Binding-site contacts:
Ligand atom C1 contacts residue GLN213 of chain 1.A at 3.7 Å.
Ligand atom C6 contacts residue ASP197 of chain 1.A at 4.3 Å.
Ligand atom C6 contacts residue SER196 of chain 1.A at 3.6 Å.
Ligand atom O5 contacts residue ASN194 of chain 1.A at 2.4 Å (h-bond).
Ligand atom C1 contacts residue ASP197 of chain 1.A at 4.4 Å.
Ligand atom C5 contacts residue SER196 of chain 1.A at 4.1 Å.
Ligand atom O5 contacts residue SER196 of chain 1.A at 4.0 Å.
Ligand atom C8 contacts residue GLN213 of chain 1.A at 4.2 Å.
Ligand atom C5 contacts residue ASN194 of chain 1.A at 3.7 Å.
Ligand atom C2 contacts residue GLN213 of chain 1.A at 3.6 Å.
Ligand atom O6 contacts residue SER196 of chain 1.A at 4.3 Å.
Ligand atom O6 contacts residue ASP197 of chain 1.A at 3.4 Å (salt-bridge).
Ligand atom O5 contacts residue ASP197 of chain 1.A at 3.6 Å.
Ligand atom C4 contacts residue ASN194 of chain 1.A at 4.2 Å.
Ligand atom N2 contacts residue ASN194 of chain 1.A at 2.8 Å (h-bond).
Ligand atom O5 contacts residue GLN213 of chain 1.A at 4.4 Å.
Ligand atom O7 contacts residue GLN213 of chain 1.A at 2.8 Å (h-bond).
Ligand atom C7 contacts residue ASN194 of chain 1.A at 3.6 Å.
Ligand atom O7 contacts residue ASN194 of chain 1.A at 4.0 Å.
Ligand atom N2 contacts residue GLN213 of chain 1.A at 3.6 Å.
Ligand atom C1 contacts residue ASN194 of chain 1.A at 1.4 Å.
Ligand atom C7 contacts residue GLN213 of chain 1.A at 3.3 Å.
Ligand atom C2 contacts residue ASN194 of chain 1.A at 2.4 Å.
Ligand atom C3 contacts residue ASN194 of chain 1.A at 3.8 Å.

Sequence of chain 1.A:
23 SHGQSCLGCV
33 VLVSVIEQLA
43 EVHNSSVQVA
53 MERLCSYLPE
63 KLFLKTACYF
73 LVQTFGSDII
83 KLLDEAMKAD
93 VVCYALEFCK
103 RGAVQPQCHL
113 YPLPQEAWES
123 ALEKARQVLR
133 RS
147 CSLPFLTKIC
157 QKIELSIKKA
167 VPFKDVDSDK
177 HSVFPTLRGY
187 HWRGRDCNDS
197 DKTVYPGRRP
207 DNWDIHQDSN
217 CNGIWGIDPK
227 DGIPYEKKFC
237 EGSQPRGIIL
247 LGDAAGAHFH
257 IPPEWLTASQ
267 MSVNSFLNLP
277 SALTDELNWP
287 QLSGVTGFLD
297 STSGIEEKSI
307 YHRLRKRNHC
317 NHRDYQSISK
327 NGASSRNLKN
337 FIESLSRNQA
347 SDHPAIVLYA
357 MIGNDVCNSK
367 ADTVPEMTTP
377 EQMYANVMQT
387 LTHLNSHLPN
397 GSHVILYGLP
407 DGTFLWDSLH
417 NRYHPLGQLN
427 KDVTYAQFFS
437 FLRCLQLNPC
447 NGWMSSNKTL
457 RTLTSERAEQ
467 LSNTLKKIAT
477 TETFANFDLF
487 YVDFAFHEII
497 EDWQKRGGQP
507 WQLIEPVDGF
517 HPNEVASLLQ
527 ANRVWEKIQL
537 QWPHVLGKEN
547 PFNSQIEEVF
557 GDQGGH

This small molecule binds to this protein.
Small molecule (SMILES): CC(=O)N[C@H]1[C@H](O[C@H]2[C@H](O)[C@@H](NC(C)=O)CO[C@@H]2CO)O[C@H](CO)[C@@H](O)[C@@H]1O